Sequence of chain 1.B:
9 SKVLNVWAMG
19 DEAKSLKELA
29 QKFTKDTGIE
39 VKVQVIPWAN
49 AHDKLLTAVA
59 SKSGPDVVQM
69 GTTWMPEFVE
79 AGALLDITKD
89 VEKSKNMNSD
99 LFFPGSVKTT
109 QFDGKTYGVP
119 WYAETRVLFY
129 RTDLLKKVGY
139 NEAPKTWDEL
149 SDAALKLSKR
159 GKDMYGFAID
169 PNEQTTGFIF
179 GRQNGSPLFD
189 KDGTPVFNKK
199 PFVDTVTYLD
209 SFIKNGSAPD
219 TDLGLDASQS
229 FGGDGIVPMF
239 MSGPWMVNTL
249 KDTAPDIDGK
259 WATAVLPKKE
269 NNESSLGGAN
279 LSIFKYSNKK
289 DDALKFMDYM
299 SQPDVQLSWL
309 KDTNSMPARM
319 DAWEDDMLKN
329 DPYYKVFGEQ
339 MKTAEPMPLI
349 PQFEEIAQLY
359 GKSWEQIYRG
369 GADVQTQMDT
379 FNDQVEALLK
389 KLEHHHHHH

This small molecule binds to this protein.
Small molecule (SMILES): OC[C@H]1O[C@@H](O[C@H]2[C@H](O[C@H]3[C@H](O[C@H]4[C@H](O[C@@H]5[C@@H](O)[C@H](O)[C@@H](CO)O[C@H]5O)O[C@H](CO)[C@@H](O)[C@@H]4O)O[C@H](CO)[C@@H](O)[C@@H]3O)O[C@H](CO)[C@@H](O)[C@@H]2O)[C@H](O)[C@@H](O)[C@@H]1O

Binding-site contacts:
Ligand atom C3 contacts residue GLY276 of chain 1.B at 3.2 Å.
Ligand atom O2 contacts residue GLY276 of chain 1.B at 3.1 Å (h-bond).
Ligand atom O6 contacts residue ASP168 of chain 1.B at 2.6 Å (salt-bridge).
Ligand atom C4 contacts residue THR71 of chain 1.B at 3.5 Å.
Ligand atom C4 contacts residue GLU171 of chain 1.B at 3.6 Å.
Ligand atom C4 contacts residue GLU20 of chain 1.B at 3.6 Å.
Ligand atom O3 contacts residue THR70 of chain 1.B at 2.7 Å (h-bond).
Ligand atom C4 contacts residue TYR120 of chain 1.B at 3.5 Å (hydrophobic).
Ligand atom O3 contacts residue TRP46 of chain 1.B at 3.5 Å.
Ligand atom O2 contacts residue GLU122 of chain 1.B at 2.5 Å (salt-bridge).
Ligand atom O4 contacts residue THR70 of chain 1.B at 3.3 Å (h-bond).
Ligand atom C5 contacts residue TRP46 of chain 1.B at 3.6 Å (hydrophobic).
Ligand atom O3 contacts residue TRP243 of chain 1.B at 2.7 Å (h-bond).
Ligand atom C4 contacts residue GLN172 of chain 1.B at 3.5 Å.
Ligand atom O6 contacts residue GLN172 of chain 1.B at 3.3 Å (h-bond).
Ligand atom O4 contacts residue MET239 of chain 1.B at 3.2 Å (h-bond).
Ligand atom C2 contacts residue GLU122 of chain 1.B at 3.2 Å.
Ligand atom O4 contacts residue GLY69 of chain 1.B at 3.3 Å.
Ligand atom C6 contacts residue ASN170 of chain 1.B at 3.6 Å.
Ligand atom O4 contacts residue THR71 of chain 1.B at 2.7 Å (h-bond).
Ligand atom O3 contacts residue GLY276 of chain 1.B at 3.1 Å (h-bond).
Ligand atom C5 contacts residue TRP243 of chain 1.B at 3.6 Å (hydrophobic).
Ligand atom O4 contacts residue GLN172 of chain 1.B at 2.6 Å (h-bond).
Ligand atom O3 contacts residue GLY275 of chain 1.B at 3.5 Å.
Ligand atom O4 contacts residue GLU20 of chain 1.B at 2.7 Å (salt-bridge).
Ligand atom C6 contacts residue TRP72 of chain 1.B at 3.4 Å (hydrophobic).
Ligand atom C2 contacts residue TRP46 of chain 1.B at 3.6 Å (hydrophobic).
Ligand atom O2 contacts residue TRP46 of chain 1.B at 3.6 Å.
Ligand atom C4 contacts residue SER240 of chain 1.B at 3.2 Å.
Ligand atom O4 contacts residue TRP243 of chain 1.B at 3.4 Å.
Ligand atom O3 contacts residue SER240 of chain 1.B at 3.6 Å (h-bond).
Ligand atom O4 contacts residue TYR120 of chain 1.B at 3.5 Å (h-bond).
Ligand atom C6 contacts residue PHE238 of chain 1.B at 3.6 Å (hydrophobic).
Ligand atom O5 contacts residue TRP46 of chain 1.B at 3.3 Å.
Ligand atom C6 contacts residue ASP168 of chain 1.B at 3.4 Å.
Ligand atom O6 contacts residue TRP46 of chain 1.B at 3.4 Å (h-bond).
Ligand atom O3 contacts residue TYR120 of chain 1.B at 2.7 Å (h-bond).
Ligand atom C6 contacts residue GLU20 of chain 1.B at 3.5 Å.
Ligand atom O6 contacts residue GLU20 of chain 1.B at 2.8 Å (salt-bridge).
Ligand atom O4 contacts residue SER240 of chain 1.B at 2.6 Å (h-bond).